This protein binds this small molecule.
Small molecule (SMILES): C[C@H]1O[C@@H](n2cnc3c(N)ncnc32)[C@H](O)[C@@H]1O

Binding-site contacts:
Ligand atom N9 contacts residue PHE48 of chain 1.A at 3.5 Å.
Ligand atom N3 contacts residue PHE48 of chain 1.A at 3.7 Å.
Ligand atom O2' contacts residue SER136 of chain 1.A at 3.3 Å (h-bond).
Ligand atom C4 contacts residue PHE48 of chain 1.A at 3.5 Å (hydrophobic).
Ligand atom N1 contacts residue GLN206 of chain 1.A at 3.8 Å.
Ligand atom C3' contacts residue MET1 of chain 1.E at 3.8 Å (hydrophobic).
Ligand atom C8 contacts residue SF41 of chain 1.C at 3.6 Å.
Ligand atom N6 contacts residue LEU208 of chain 1.A at 3.1 Å (h-bond).
Ligand atom N3 contacts residue PHE205 of chain 1.A at 3.8 Å.
Ligand atom C2' contacts residue SER136 of chain 1.A at 3.8 Å.
Ligand atom O3' contacts residue SER136 of chain 1.A at 2.7 Å (h-bond).
Ligand atom N7 contacts residue PHE48 of chain 1.A at 3.4 Å.
Ligand atom N3 contacts residue VAL180 of chain 1.A at 3.4 Å.
Ligand atom C1' contacts residue VAL180 of chain 1.A at 3.6 Å (hydrophobic).
Ligand atom C8 contacts residue PHE48 of chain 1.A at 3.5 Å (hydrophobic).
Ligand atom C2 contacts residue LEU208 of chain 1.A at 3.7 Å (hydrophobic).
Ligand atom N1 contacts residue CYS207 of chain 1.A at 3.6 Å.
Ligand atom C2' contacts residue MET1 of chain 1.E at 3.5 Å (hydrophobic).
Ligand atom N1 contacts residue LEU208 of chain 1.A at 2.8 Å (h-bond).
Ligand atom N6 contacts residue PHE46 of chain 1.A at 2.8 Å (h-bond).
Ligand atom N7 contacts residue CYS47 of chain 1.A at 3.8 Å.
Ligand atom O3' contacts residue VAL112 of chain 1.A at 3.8 Å.
Ligand atom O4' contacts residue PHE48 of chain 1.A at 3.3 Å.
Ligand atom C3' contacts residue SER136 of chain 1.A at 3.3 Å.
Ligand atom N6 contacts residue PHE48 of chain 1.A at 3.6 Å.
Ligand atom O2' contacts residue VAL180 of chain 1.A at 3.5 Å.
Ligand atom O2' contacts residue ARG150 of chain 1.A at 2.8 Å (salt-bridge).
Ligand atom C4 contacts residue VAL180 of chain 1.A at 3.4 Å (hydrophobic).
Ligand atom C2 contacts residue PHE205 of chain 1.A at 3.8 Å (hydrophobic).
Ligand atom N1 contacts residue PHE48 of chain 1.A at 3.7 Å.
Ligand atom N6 contacts residue ASN214 of chain 1.A at 3.5 Å (h-bond).
Ligand atom C6 contacts residue PHE48 of chain 1.A at 3.5 Å (hydrophobic).
Ligand atom C2 contacts residue PHE48 of chain 1.A at 3.7 Å (hydrophobic).
Ligand atom N7 contacts residue PHE46 of chain 1.A at 3.4 Å.
Ligand atom O2' contacts residue MET1 of chain 1.E at 3.8 Å.
Ligand atom N9 contacts residue VAL180 of chain 1.A at 3.4 Å.
Ligand atom C6 contacts residue LEU208 of chain 1.A at 3.6 Å (hydrophobic).
Ligand atom C5 contacts residue PHE48 of chain 1.A at 3.6 Å (hydrophobic).
Ligand atom O3' contacts residue ASN178 of chain 1.A at 3.1 Å (h-bond).
Ligand atom C2 contacts residue GLN206 of chain 1.A at 3.5 Å.

Sequence of chain 1.A:
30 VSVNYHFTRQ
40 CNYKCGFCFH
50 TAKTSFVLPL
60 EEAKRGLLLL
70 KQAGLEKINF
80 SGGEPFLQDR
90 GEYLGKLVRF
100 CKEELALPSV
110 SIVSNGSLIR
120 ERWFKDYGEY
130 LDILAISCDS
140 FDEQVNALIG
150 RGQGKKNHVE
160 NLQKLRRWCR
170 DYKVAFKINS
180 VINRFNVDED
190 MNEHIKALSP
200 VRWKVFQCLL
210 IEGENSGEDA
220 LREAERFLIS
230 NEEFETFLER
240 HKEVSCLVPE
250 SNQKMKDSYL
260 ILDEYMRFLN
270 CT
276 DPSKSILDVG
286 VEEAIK